Sequence of chain 4.C:
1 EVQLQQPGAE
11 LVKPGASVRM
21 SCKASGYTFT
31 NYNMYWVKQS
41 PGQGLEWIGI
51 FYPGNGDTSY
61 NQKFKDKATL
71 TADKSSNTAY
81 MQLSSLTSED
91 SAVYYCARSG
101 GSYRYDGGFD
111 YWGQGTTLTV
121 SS

A small-molecule ligand and the protein it binds are described below.
Small molecule (SMILES): CC(=O)N[C@H]1[C@H](O[C@H]2[C@H](O)[C@@H](NC(C)=O)CO[C@@H]2CO)O[C@H](CO)[C@@H](O[C@@H]2O[C@H](CO)[C@@H](O)[C@H](O[C@H]3O[C@H](CO)[C@@H](O)[C@H](O)[C@@H]3O[C@H]3O[C@H](CO)[C@@H](O)[C@H](O)[C@@H]3O[C@H]3O[C@H](CO)[C@@H](O)[C@H](O)[C@@H]3O)[C@@H]2O)[C@@H]1O

Binding-site contacts:
Ligand atom O5 contacts residue ASP250 of chain 4.A at 3.6 Å (salt-bridge).
Ligand atom C3 contacts residue ARG104 of chain 4.C at 3.6 Å.
Ligand atom O3 contacts residue ARG104 of chain 4.C at 3.0 Å (salt-bridge).
Ligand atom O6 contacts residue ASP250 of chain 4.A at 2.9 Å (salt-bridge).
Ligand atom O3 contacts residue ASP250 of chain 4.A at 2.9 Å (salt-bridge).
Ligand atom O4 contacts residue ARG247 of chain 4.A at 3.2 Å (salt-bridge).
Ligand atom O6 contacts residue GLY374 of chain 4.A at 3.7 Å.
Ligand atom O2 contacts residue LEU296 of chain 4.A at 3.4 Å.
Ligand atom C6 contacts residue PRO309 of chain 4.A at 3.5 Å (hydrophobic).
Ligand atom C5 contacts residue ASN120 of chain 3.A at 3.7 Å.
Ligand atom O2 contacts residue ASP106 of chain 4.C at 3.5 Å (salt-bridge).
Ligand atom O3 contacts residue GLY312 of chain 4.A at 3.2 Å (h-bond).
Ligand atom C3 contacts residue ASP250 of chain 4.A at 3.7 Å.
Ligand atom C6 contacts residue ILE285 of chain 4.A at 3.5 Å (hydrophobic).
Ligand atom O2 contacts residue GLY312 of chain 4.A at 3.5 Å.
Ligand atom C1 contacts residue ASN120 of chain 3.A at 1.5 Å.
Ligand atom C3 contacts residue ASN249 of chain 4.A at 3.6 Å.
Ligand atom O6 contacts residue ARG308 of chain 4.A at 3.1 Å (salt-bridge).
Ligand atom O6 contacts residue LEU373 of chain 4.A at 2.6 Å (h-bond).
Ligand atom C3 contacts residue GLU294 of chain 4.A at 3.7 Å.
Ligand atom O5 contacts residue ASN120 of chain 3.A at 2.4 Å (h-bond).
Ligand atom O2 contacts residue ARG104 of chain 4.C at 3.4 Å (salt-bridge).
Ligand atom O4 contacts residue GLY312 of chain 4.A at 3.6 Å.
Ligand atom C1 contacts residue ARG104 of chain 4.C at 3.2 Å.
Ligand atom O3 contacts residue ARG283 of chain 4.A at 3.6 Å (salt-bridge).
Ligand atom O3 contacts residue GLN311 of chain 4.A at 3.6 Å.
Ligand atom C1 contacts residue GLY374 of chain 4.A at 3.7 Å.
Ligand atom C3 contacts residue GLY312 of chain 4.A at 3.5 Å.
Ligand atom O3 contacts residue ASN249 of chain 4.A at 2.8 Å (h-bond).
Ligand atom C6 contacts residue ARG308 of chain 4.A at 3.7 Å.
Ligand atom O4 contacts residue ARG283 of chain 4.A at 3.5 Å (salt-bridge).
Ligand atom N2 contacts residue ASN120 of chain 3.A at 3.0 Å (h-bond).
Ligand atom O5 contacts residue GLY374 of chain 4.A at 3.3 Å.
Ligand atom O5 contacts residue GLN375 of chain 4.A at 2.9 Å (h-bond).
Ligand atom O2 contacts residue ASN249 of chain 4.A at 2.7 Å (h-bond).
Ligand atom C2 contacts residue ARG104 of chain 4.C at 3.4 Å.
Ligand atom O5 contacts residue ARG104 of chain 4.C at 3.1 Å (salt-bridge).
Ligand atom C2 contacts residue ASN120 of chain 3.A at 2.5 Å.
Ligand atom O3 contacts residue GLU294 of chain 4.A at 3.1 Å (salt-bridge).
Ligand atom C2 contacts residue ASN249 of chain 4.A at 3.4 Å.

Sequence of chain 4.A:
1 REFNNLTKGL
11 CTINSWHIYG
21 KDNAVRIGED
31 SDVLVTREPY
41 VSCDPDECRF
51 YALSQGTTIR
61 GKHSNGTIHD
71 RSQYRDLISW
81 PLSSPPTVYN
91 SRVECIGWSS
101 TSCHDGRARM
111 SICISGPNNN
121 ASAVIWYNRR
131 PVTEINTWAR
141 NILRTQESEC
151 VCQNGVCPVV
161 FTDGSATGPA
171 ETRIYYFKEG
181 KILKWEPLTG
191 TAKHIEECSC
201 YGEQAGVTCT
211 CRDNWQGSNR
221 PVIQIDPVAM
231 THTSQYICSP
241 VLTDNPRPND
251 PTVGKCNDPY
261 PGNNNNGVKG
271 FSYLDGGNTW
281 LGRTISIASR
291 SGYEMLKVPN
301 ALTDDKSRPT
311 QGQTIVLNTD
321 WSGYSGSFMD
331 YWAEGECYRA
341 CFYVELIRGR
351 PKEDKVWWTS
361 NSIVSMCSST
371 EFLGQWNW

Sequence of chain 3.A:
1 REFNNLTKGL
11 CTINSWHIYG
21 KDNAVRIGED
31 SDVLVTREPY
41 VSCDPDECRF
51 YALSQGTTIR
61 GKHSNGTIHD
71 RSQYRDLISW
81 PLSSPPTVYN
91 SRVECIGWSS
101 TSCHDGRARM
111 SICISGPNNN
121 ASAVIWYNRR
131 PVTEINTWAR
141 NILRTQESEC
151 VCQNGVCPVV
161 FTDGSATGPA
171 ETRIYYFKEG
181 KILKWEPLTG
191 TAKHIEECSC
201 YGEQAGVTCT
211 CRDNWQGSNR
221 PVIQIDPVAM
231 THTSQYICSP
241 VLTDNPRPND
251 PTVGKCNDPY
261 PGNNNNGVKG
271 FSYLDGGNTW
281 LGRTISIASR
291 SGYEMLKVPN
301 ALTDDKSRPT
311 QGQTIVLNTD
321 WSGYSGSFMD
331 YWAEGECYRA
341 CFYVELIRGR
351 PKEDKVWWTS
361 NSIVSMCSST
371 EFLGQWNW